Sequence of chain 1.C:
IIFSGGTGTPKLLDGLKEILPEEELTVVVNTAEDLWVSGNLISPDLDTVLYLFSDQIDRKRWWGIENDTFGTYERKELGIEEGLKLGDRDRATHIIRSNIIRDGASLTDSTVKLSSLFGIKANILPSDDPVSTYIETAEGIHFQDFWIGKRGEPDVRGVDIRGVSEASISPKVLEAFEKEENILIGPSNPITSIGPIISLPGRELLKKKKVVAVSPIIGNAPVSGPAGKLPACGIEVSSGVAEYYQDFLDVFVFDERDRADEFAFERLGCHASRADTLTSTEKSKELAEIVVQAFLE

Binding-site contacts:
Ligand atom C6 contacts residue ASP92 of chain 1.C at 3.5 Å.
Ligand atom N1 contacts residue TRP64 of chain 1.C at 3.9 Å.
Ligand atom N1 contacts residue ILE152 of chain 1.C at 4.0 Å.
Ligand atom C7 contacts residue LEU88 of chain 1.C at 4.2 Å (hydrophobic).
Ligand atom C9 contacts residue ILE43 of chain 1.C at 4.2 Å (hydrophobic).
Ligand atom C1 contacts residue ILE152 of chain 1.C at 3.8 Å (hydrophobic).
Ligand atom C12 contacts residue TRP64 of chain 1.C at 3.8 Å (hydrophobic).
Ligand atom C4 contacts residue TRP64 of chain 1.C at 3.5 Å (hydrophobic).
Ligand atom C9 contacts residue PRO45 of chain 1.C at 4.0 Å (hydrophobic).
Ligand atom O10 contacts residue ASP48 of chain 1.C at 3.6 Å.
Ligand atom C6 contacts residue LEU88 of chain 1.C at 3.7 Å (hydrophobic).
Ligand atom O2 contacts residue TRP64 of chain 1.C at 4.0 Å.
Ligand atom C5 contacts residue TRP64 of chain 1.C at 3.5 Å (hydrophobic).
Ligand atom C1 contacts residue TRP64 of chain 1.C at 4.1 Å (hydrophobic).
Ligand atom O2 contacts residue LYS87 of chain 1.C at 3.1 Å (salt-bridge).
Ligand atom C6 contacts residue LEU86 of chain 1.C at 3.5 Å (hydrophobic).
Ligand atom O10 contacts residue SER44 of chain 1.C at 4.2 Å.
Ligand atom C9 contacts residue ASP92 of chain 1.C at 4.2 Å.
Ligand atom O2 contacts residue LEU86 of chain 1.C at 4.0 Å.
Ligand atom C2 contacts residue TRP64 of chain 1.C at 3.8 Å (hydrophobic).
Ligand atom C4 contacts residue LYS87 of chain 1.C at 3.9 Å.
Ligand atom N3 contacts residue TRP64 of chain 1.C at 3.7 Å.
Ligand atom N2 contacts residue TRP64 of chain 1.C at 4.2 Å.
Ligand atom C4 contacts residue LEU86 of chain 1.C at 3.8 Å (hydrophobic).
Ligand atom C5 contacts residue LEU86 of chain 1.C at 3.7 Å (hydrophobic).
Ligand atom N2 contacts residue ILE152 of chain 1.C at 4.1 Å.
Ligand atom C7 contacts residue ILE43 of chain 1.C at 4.2 Å (hydrophobic).
Ligand atom C11 contacts residue TRP64 of chain 1.C at 4.1 Å (hydrophobic).
Ligand atom C3 contacts residue LEU86 of chain 1.C at 4.2 Å (hydrophobic).
Ligand atom C7 contacts residue LEU86 of chain 1.C at 4.2 Å (hydrophobic).
Ligand atom C6 contacts residue LYS87 of chain 1.C at 4.0 Å.
Ligand atom C6 contacts residue TRP64 of chain 1.C at 4.0 Å (hydrophobic).
Ligand atom C2 contacts residue LYS87 of chain 1.C at 4.2 Å.
Ligand atom C13 contacts residue TRP64 of chain 1.C at 3.8 Å (hydrophobic).
Ligand atom O10 contacts residue ILE43 of chain 1.C at 4.0 Å.
Ligand atom C3 contacts residue TRP64 of chain 1.C at 3.8 Å (hydrophobic).
Ligand atom O10 contacts residue PRO45 of chain 1.C at 3.2 Å.
Ligand atom C7 contacts residue ASP92 of chain 1.C at 3.1 Å.
Ligand atom C11 contacts residue PRO45 of chain 1.C at 3.7 Å (hydrophobic).
Ligand atom O1 contacts residue ILE152 of chain 1.C at 4.1 Å.

This protein binds this small molecule.
Small molecule (SMILES): O=c1nc2n(C[C@H](O)[C@H](O)[C@H](O)CO)c3cc(O)ccc3cc-2c(=O)[nH]1